Sequence of chain 20.A:
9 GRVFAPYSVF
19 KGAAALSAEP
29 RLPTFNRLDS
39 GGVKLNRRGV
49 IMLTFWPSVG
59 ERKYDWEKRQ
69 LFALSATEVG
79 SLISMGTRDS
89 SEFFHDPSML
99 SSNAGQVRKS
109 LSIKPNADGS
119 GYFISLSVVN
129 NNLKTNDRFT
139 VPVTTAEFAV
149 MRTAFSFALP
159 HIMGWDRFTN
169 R

Sequence of chain 5.A:
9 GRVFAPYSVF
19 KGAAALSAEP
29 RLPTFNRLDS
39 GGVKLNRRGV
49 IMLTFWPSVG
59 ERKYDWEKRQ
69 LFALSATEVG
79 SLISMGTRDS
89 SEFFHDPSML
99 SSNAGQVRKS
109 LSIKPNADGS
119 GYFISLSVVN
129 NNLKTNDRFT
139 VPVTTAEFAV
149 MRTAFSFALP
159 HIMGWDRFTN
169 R

A protein and the small-molecule ligand that binds it are described below.
Small molecule (SMILES): Cc1cn([C@H]2C[C@H](O[P](=O)(O)OC[C@H]3O[C@@H](n4cc(C)c(=O)[nH]c4=O)C[C@@H]3O[P](=O)(O)OC[C@H]3O[C@@H](n4cc(C)c(=O)[nH]c4=O)C[C@@H]3O[P](=O)(O)OC[C@H]3O[C@@H](n4cc(C)c(=O)[nH]c4=O)C[C@@H]3O[P](=O)(O)OC[C@H]3O[C@@H](n4cc(C)c(=O)[nH]c4=O)C[C@@H]3O[P](=O)(O)OC[C@H]3O[C@@H](n4cc(C)c(=O)[nH]c4=O)C[C@@H]3O)[C@@H](CO[P](=O)(O)O[C@H]3C[C@H](n4cc(C)c(=O)[nH]c4=O)O[C@@H]3CO[P](=O)(O)O[C@H]3C[C@H](n4cc(C)c(=O)[nH]c4=O)O[C@@H]3CO[P](=O)(O)O[C@H]3C[C@H](n4cc(C)c(=O)[nH]c4=O)O[C@@H]3COP(=O)=O)O2)c(=O)[nH]c1=O

Sequence of chain 24.A:
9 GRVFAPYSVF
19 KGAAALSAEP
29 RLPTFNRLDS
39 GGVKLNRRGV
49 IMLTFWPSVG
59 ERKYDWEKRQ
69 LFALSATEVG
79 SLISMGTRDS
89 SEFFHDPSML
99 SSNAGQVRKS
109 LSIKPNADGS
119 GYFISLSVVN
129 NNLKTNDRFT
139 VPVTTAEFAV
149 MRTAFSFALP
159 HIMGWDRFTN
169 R

Binding-site contacts:
Ligand atom N3 contacts residue PHE92 of chain 20.A at 3.0 Å (h-bond).
Ligand atom O2 contacts residue TYR62 of chain 5.A at 3.4 Å.
Ligand atom C2 contacts residue MET97 of chain 20.A at 3.4 Å (hydrophobic).
Ligand atom C5 contacts residue HIS93 of chain 20.A at 3.4 Å.
Ligand atom O2 contacts residue TRP64 of chain 5.A at 3.4 Å.
Ligand atom O4 contacts residue ARG45 of chain 20.A at 3.2 Å (salt-bridge).
Ligand atom O4 contacts residue PHE12 of chain 5.A at 3.5 Å.
Ligand atom C7 contacts residue LYS42 of chain 20.A at 3.0 Å.
Ligand atom O4 contacts residue PHE92 of chain 20.A at 3.5 Å (h-bond).
Ligand atom N3 contacts residue PHE18 of chain 5.A at 3.4 Å.
Ligand atom O2 contacts residue ASP94 of chain 20.A at 3.0 Å (salt-bridge).
Ligand atom OP1 contacts residue TYR62 of chain 5.A at 3.1 Å (h-bond).
Ligand atom O2 contacts residue ARG60 of chain 5.A at 2.9 Å.
Ligand atom OP1 contacts residue LYS107 of chain 20.A at 2.8 Å (salt-bridge).
Ligand atom O4' contacts residue ASP94 of chain 20.A at 3.4 Å (salt-bridge).
Ligand atom O4' contacts residue MET50 of chain 20.A at 3.3 Å.
Ligand atom O2 contacts residue PHE12 of chain 5.A at 3.1 Å.
Ligand atom C4 contacts residue PHE12 of chain 5.A at 3.5 Å (hydrophobic).
Ligand atom C6 contacts residue TRP64 of chain 5.A at 3.3 Å (hydrophobic).
Ligand atom O2 contacts residue MET97 of chain 20.A at 2.9 Å.
Ligand atom C4 contacts residue PHE92 of chain 20.A at 3.3 Å (hydrophobic).
Ligand atom C7 contacts residue HIS93 of chain 20.A at 3.4 Å.
Ligand atom C7 contacts residue GLU76 of chain 20.A at 3.5 Å.
Ligand atom O4 contacts residue LYS42 of chain 20.A at 3.5 Å.
Ligand atom C6 contacts residue HIS93 of chain 20.A at 3.5 Å.
Ligand atom C1' contacts residue ASP94 of chain 20.A at 3.4 Å.
Ligand atom OP1 contacts residue LYS61 of chain 5.A at 2.9 Å.
Ligand atom O4' contacts residue TRP64 of chain 5.A at 2.7 Å (h-bond).
Ligand atom C4 contacts residue PHE18 of chain 5.A at 3.4 Å (hydrophobic).
Ligand atom C5' contacts residue TYR62 of chain 5.A at 3.4 Å (hydrophobic).
Ligand atom O4 contacts residue SER16 of chain 5.A at 2.9 Å (h-bond).
Ligand atom N3 contacts residue PHE12 of chain 5.A at 3.1 Å.
Ligand atom OP1 contacts residue ALA71 of chain 20.A at 3.0 Å (h-bond).
Ligand atom C4 contacts residue ARG45 of chain 20.A at 3.3 Å.
Ligand atom N3 contacts residue ARG45 of chain 20.A at 2.6 Å (salt-bridge).
Ligand atom OP2 contacts residue LYS107 of chain 20.A at 2.8 Å (salt-bridge).
Ligand atom O4' contacts residue HIS93 of chain 20.A at 3.4 Å.
Ligand atom N1 contacts residue MET97 of chain 20.A at 3.5 Å (h-bond).
Ligand atom C2 contacts residue PHE12 of chain 5.A at 3.1 Å (hydrophobic).
Ligand atom OP1 contacts residue HIS93 of chain 20.A at 2.7 Å (h-bond).